Sequence of chain 51.B:
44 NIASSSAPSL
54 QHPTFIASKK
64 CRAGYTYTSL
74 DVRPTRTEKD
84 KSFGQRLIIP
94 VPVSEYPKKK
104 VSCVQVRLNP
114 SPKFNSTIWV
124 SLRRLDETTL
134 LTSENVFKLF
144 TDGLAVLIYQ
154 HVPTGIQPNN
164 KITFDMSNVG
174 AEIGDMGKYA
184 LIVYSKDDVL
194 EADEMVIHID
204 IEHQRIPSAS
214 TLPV

Sequence of chain 55.C:
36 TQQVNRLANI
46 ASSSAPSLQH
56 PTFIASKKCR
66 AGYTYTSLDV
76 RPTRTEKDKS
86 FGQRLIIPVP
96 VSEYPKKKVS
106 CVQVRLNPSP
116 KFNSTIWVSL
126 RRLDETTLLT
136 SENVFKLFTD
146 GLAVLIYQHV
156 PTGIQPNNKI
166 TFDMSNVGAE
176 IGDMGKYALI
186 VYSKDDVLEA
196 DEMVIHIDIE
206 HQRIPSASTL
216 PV

Binding-site contacts:
Ligand atom OP1 contacts residue SER211 of chain 51.B at 4.3 Å.
Ligand atom OP1 contacts residue ARG208 of chain 55.C at 4.1 Å.
Ligand atom O5' contacts residue ARG208 of chain 55.C at 4.0 Å.
Ligand atom O2' contacts residue ARG65 of chain 51.B at 4.3 Å.
Ligand atom N3 contacts residue ARG65 of chain 51.B at 4.1 Å.
Ligand atom OP2 contacts residue ARG208 of chain 55.C at 4.4 Å.
Ligand atom P contacts residue ARG208 of chain 55.C at 4.5 Å.
Ligand atom C1' contacts residue GLY67 of chain 51.B at 4.4 Å.
Ligand atom O2' contacts residue ALA66 of chain 51.B at 3.6 Å.
Ligand atom OP1 contacts residue ARG208 of chain 51.B at 4.1 Å.
Ligand atom O2' contacts residue GLY67 of chain 51.B at 3.3 Å (h-bond).
Ligand atom O2' contacts residue ARG208 of chain 51.B at 4.1 Å.

A protein and the small-molecule ligand that binds it are described below.
Small molecule (SMILES): Nc1ncnc2c1ncn2[C@@H]1O[C@H](CO[P](=O)(O)O[C@H]2[C@@H](O)[C@H](n3cnc4c(N)ncnc43)O[C@@H]2CO[P](=O)(O)O[C@H]2[C@@H](O)[C@H](n3cnc4c(N)ncnc43)O[C@@H]2CO)[C@@H](O)[C@H]1O